Sequence of chain 1.B:
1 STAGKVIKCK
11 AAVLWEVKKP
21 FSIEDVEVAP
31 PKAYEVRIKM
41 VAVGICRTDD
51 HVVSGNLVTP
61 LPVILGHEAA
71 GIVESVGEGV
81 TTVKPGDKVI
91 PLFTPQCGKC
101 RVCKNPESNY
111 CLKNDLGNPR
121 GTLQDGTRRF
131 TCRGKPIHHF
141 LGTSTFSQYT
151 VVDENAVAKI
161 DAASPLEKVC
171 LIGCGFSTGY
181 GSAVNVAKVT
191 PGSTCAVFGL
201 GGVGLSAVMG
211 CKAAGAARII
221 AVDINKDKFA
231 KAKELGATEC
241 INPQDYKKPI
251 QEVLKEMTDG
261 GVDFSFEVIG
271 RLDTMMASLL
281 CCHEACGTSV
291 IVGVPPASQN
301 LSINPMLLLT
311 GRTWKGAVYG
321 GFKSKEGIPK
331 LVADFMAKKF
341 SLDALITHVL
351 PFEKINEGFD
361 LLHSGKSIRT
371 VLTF

The small molecule below binds the protein below.
Small molecule (SMILES): Ic1cn[nH]c1

Binding-site contacts:
Ligand atom N1 contacts residue ZN1 of chain 1.H at 2.2 Å.
Ligand atom C3 contacts residue THR48 of chain 1.B at 3.9 Å.
Ligand atom N1 contacts residue NAD1 of chain 1.J at 3.2 Å.
Ligand atom C5 contacts residue ZN1 of chain 1.H at 3.3 Å.
Ligand atom C4 contacts residue NAD1 of chain 1.J at 4.1 Å.
Ligand atom N2 contacts residue THR48 of chain 1.B at 3.4 Å (h-bond).
Ligand atom C4 contacts residue ZN1 of chain 1.H at 4.2 Å.
Ligand atom C5 contacts residue HIS67 of chain 1.B at 3.3 Å.
Ligand atom N2 contacts residue NAD1 of chain 1.J at 2.1 Å.
Ligand atom N1 contacts residue HIS67 of chain 1.B at 3.0 Å (h-bond).
Ligand atom C5 contacts residue PHE93 of chain 1.B at 3.8 Å (hydrophobic).
Ligand atom C5 contacts residue NAD1 of chain 1.J at 4.4 Å.
Ligand atom N2 contacts residue ZN1 of chain 1.H at 3.0 Å.
Ligand atom C3 contacts residue ZN1 of chain 1.H at 4.2 Å.
Ligand atom C3 contacts residue NAD1 of chain 1.J at 2.9 Å.
Ligand atom C3 contacts residue PHE93 of chain 1.B at 3.6 Å (hydrophobic).
Ligand atom I4 contacts residue LEU116 of chain 1.B at 3.7 Å.
Ligand atom C5 contacts residue LEU141 of chain 1.B at 3.6 Å (hydrophobic).
Ligand atom C4 contacts residue PHE93 of chain 1.B at 3.5 Å (hydrophobic).
Ligand atom N1 contacts residue CYS174 of chain 1.B at 3.4 Å (h-bond).
Ligand atom N1 contacts residue CYS46 of chain 1.B at 4.1 Å.
Ligand atom N2 contacts residue PHE93 of chain 1.B at 3.6 Å.
Ligand atom C4 contacts residue THR48 of chain 1.B at 3.8 Å.
Ligand atom I4 contacts residue LEU141 of chain 1.B at 3.8 Å.
Ligand atom C5 contacts residue THR48 of chain 1.B at 3.5 Å.
Ligand atom N1 contacts residue THR48 of chain 1.B at 3.2 Å (h-bond).
Ligand atom I4 contacts residue THR48 of chain 1.B at 4.2 Å.
Ligand atom C3 contacts residue VAL294 of chain 1.B at 4.4 Å (hydrophobic).
Ligand atom I4 contacts residue PHE93 of chain 1.B at 4.3 Å.
Ligand atom C4 contacts residue LEU141 of chain 1.B at 4.2 Å (hydrophobic).
Ligand atom N2 contacts residue HIS67 of chain 1.B at 4.3 Å.
Ligand atom N1 contacts residue PHE93 of chain 1.B at 3.8 Å.
Ligand atom N2 contacts residue CYS174 of chain 1.B at 3.6 Å.